Binding-site contacts:
Ligand atom O1 contacts residue GLN52 of chain 1.A at 3.9 Å.
Ligand atom C5 contacts residue GLN52 of chain 1.A at 3.4 Å.
Ligand atom C8 contacts residue GLN52 of chain 1.A at 3.3 Å.
Ligand atom C5 contacts residue ASN171 of chain 1.A at 3.6 Å.
Ligand atom C2 contacts residue GLN59 of chain 1.A at 3.9 Å.
Ligand atom C6 contacts residue ALA174 of chain 1.A at 4.1 Å (hydrophobic).
Ligand atom N1 contacts residue GLN59 of chain 1.A at 3.5 Å (h-bond).
Ligand atom N2 contacts residue GLN52 of chain 1.A at 3.0 Å (h-bond).
Ligand atom C7 contacts residue SER58 of chain 1.A at 3.6 Å.
Ligand atom C6 contacts residue GLN52 of chain 1.A at 3.6 Å.
Ligand atom O1 contacts residue GLN59 of chain 1.A at 4.2 Å.
Ligand atom N1 contacts residue GLN52 of chain 1.A at 4.3 Å.
Ligand atom C5 contacts residue GLN59 of chain 1.A at 4.2 Å.
Ligand atom C6 contacts residue ILE172 of chain 1.A at 3.7 Å (hydrophobic).
Ligand atom C7 contacts residue ALA174 of chain 1.A at 4.3 Å (hydrophobic).
Ligand atom C6 contacts residue GLN59 of chain 1.A at 4.5 Å.
Ligand atom C9 contacts residue GLN52 of chain 1.A at 3.2 Å.
Ligand atom C4 contacts residue GLN52 of chain 1.A at 3.2 Å.
Ligand atom C7 contacts residue GLN59 of chain 1.A at 3.8 Å.
Ligand atom C3 contacts residue GLN59 of chain 1.A at 3.6 Å.
Ligand atom N3 contacts residue GLN59 of chain 1.A at 4.0 Å.
Ligand atom C1 contacts residue GLN59 of chain 1.A at 4.5 Å.
Ligand atom C3 contacts residue GLN52 of chain 1.A at 3.3 Å.
Ligand atom N1 contacts residue ASN171 of chain 1.A at 4.2 Å.
Ligand atom C7 contacts residue ILE172 of chain 1.A at 4.2 Å (hydrophobic).
Ligand atom C2 contacts residue GLN52 of chain 1.A at 4.5 Å.
Ligand atom C4 contacts residue GLN59 of chain 1.A at 3.7 Å.
Ligand atom N2 contacts residue GLN59 of chain 1.A at 3.6 Å.
Ligand atom C7 contacts residue GLN52 of chain 1.A at 3.8 Å.
Ligand atom C9 contacts residue GLN59 of chain 1.A at 3.5 Å.
Ligand atom C8 contacts residue SER58 of chain 1.A at 3.4 Å.
Ligand atom C6 contacts residue ASN171 of chain 1.A at 3.4 Å.
Ligand atom C8 contacts residue GLN59 of chain 1.A at 3.5 Å.

Sequence of chain 1.A:
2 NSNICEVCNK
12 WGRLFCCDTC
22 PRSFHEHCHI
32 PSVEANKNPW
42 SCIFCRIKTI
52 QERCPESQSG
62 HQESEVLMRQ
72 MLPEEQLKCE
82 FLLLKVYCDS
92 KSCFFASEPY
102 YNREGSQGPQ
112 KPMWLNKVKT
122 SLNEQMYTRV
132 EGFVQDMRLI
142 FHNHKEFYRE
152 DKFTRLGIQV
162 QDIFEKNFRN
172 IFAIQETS

A protein and the small-molecule ligand that binds it are described below.
Small molecule (SMILES): NCc1nc(-c2ccccc2)no1